Sequence of chain 1.G:
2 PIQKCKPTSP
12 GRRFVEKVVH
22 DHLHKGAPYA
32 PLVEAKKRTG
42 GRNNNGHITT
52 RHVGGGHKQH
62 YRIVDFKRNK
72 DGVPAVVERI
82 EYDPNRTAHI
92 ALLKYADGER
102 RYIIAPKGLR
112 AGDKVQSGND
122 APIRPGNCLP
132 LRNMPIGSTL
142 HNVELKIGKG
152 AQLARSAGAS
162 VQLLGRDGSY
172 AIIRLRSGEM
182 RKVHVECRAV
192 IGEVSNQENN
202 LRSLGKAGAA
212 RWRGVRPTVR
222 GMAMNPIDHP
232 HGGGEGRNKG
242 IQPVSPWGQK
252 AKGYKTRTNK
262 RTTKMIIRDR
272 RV

Binding-site contacts:
Ligand atom O22 contacts residue PHE15 of chain 1.G at 3.3 Å.
Ligand atom N25 contacts residue PHE15 of chain 1.G at 4.3 Å.
Ligand atom N23 contacts residue PHE15 of chain 1.G at 4.2 Å.
Ligand atom C21 contacts residue PHE15 of chain 1.G at 3.8 Å (hydrophobic).
Ligand atom O22 contacts residue ARG14 of chain 1.G at 3.9 Å.
Ligand atom C21 contacts residue ARG14 of chain 1.G at 4.1 Å.
Ligand atom C13 contacts residue PHE15 of chain 1.G at 4.5 Å (hydrophobic).
Ligand atom O24 contacts residue PHE15 of chain 1.G at 4.4 Å.
Ligand atom O24 contacts residue LYS5 of chain 1.G at 3.8 Å.
Ligand atom C14 contacts residue PHE15 of chain 1.G at 3.7 Å (hydrophobic).
Ligand atom N23 contacts residue ARG14 of chain 1.G at 3.1 Å (salt-bridge).

This protein binds this small molecule.
Small molecule (SMILES): NCCC[C@H](N)CC(=O)NCCC[C@H](N)CC(=O)NCCC[C@H](N)CC(=O)N[C@@H]1[C@H](O)[C@@H](OC(N)=O)[C@@H](CO)O[C@H]1NC1=N[C@@H]2C(=O)NC[C@@H](O)[C@H]2N1